Sequence of chain 1.C:
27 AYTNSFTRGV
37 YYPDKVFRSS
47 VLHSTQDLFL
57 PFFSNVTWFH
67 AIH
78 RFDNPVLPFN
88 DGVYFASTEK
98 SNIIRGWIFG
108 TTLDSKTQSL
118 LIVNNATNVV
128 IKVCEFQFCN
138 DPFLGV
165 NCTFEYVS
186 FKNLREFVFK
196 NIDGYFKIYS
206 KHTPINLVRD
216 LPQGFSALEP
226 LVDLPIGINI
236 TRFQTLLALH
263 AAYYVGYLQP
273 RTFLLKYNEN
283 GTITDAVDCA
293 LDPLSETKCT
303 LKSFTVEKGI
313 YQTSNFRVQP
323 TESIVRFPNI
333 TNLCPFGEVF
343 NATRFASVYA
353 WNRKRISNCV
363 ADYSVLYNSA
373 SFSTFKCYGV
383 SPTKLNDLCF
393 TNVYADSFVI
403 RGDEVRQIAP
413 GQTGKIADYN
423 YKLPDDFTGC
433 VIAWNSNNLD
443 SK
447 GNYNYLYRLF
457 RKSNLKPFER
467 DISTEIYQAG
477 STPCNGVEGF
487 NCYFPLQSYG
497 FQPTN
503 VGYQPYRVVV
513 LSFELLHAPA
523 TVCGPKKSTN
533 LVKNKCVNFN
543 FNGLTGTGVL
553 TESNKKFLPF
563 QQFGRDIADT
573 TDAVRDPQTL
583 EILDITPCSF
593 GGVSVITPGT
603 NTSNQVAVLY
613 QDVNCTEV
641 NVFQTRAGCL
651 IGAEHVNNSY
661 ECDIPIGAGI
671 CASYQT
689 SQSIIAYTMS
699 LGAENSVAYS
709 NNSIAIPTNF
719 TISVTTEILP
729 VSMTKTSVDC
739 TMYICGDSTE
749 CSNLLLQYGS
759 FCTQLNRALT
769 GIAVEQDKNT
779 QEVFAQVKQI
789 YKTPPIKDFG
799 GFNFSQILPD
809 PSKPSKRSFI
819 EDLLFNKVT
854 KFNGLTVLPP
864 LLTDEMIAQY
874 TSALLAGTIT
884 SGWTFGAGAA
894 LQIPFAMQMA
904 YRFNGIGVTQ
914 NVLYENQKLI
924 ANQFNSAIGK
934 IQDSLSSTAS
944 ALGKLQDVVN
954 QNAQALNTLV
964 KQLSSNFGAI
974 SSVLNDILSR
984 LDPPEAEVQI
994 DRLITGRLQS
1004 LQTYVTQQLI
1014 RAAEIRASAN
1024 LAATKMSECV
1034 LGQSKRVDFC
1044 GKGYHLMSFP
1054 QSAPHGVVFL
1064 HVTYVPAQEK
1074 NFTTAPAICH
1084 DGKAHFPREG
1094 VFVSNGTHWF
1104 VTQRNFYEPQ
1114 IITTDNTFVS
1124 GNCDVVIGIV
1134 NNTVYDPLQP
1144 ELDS

Binding-site contacts:
Ligand atom C5 contacts residue GLN804 of chain 1.C at 4.3 Å.
Ligand atom O7 contacts residue ASN801 of chain 1.C at 3.1 Å (h-bond).
Ligand atom O5 contacts residue ASN801 of chain 1.C at 2.3 Å (h-bond).
Ligand atom C5 contacts residue ASN801 of chain 1.C at 3.6 Å.
Ligand atom C8 contacts residue ASN801 of chain 1.C at 4.3 Å.
Ligand atom C1 contacts residue ASN801 of chain 1.C at 1.4 Å.
Ligand atom C5 contacts residue SER803 of chain 1.C at 3.2 Å.
Ligand atom C3 contacts residue ASN801 of chain 1.C at 3.8 Å.
Ligand atom C6 contacts residue GLN804 of chain 1.C at 3.9 Å.
Ligand atom O6 contacts residue GLN804 of chain 1.C at 2.9 Å (h-bond).
Ligand atom N2 contacts residue ASN801 of chain 1.C at 2.9 Å (h-bond).
Ligand atom O6 contacts residue SER803 of chain 1.C at 3.8 Å.
Ligand atom C4 contacts residue ASN801 of chain 1.C at 4.2 Å.
Ligand atom C6 contacts residue SER803 of chain 1.C at 3.9 Å.
Ligand atom C6 contacts residue ASN801 of chain 1.C at 4.3 Å.
Ligand atom C1 contacts residue SER803 of chain 1.C at 3.5 Å.
Ligand atom C4 contacts residue SER803 of chain 1.C at 4.4 Å.
Ligand atom C7 contacts residue ASN801 of chain 1.C at 3.2 Å.
Ligand atom C2 contacts residue ASN801 of chain 1.C at 2.5 Å.
Ligand atom O5 contacts residue SER803 of chain 1.C at 3.5 Å (h-bond).
Ligand atom C8 contacts residue GLN804 of chain 1.C at 4.0 Å.

The protein below binds the small molecule below.
Small molecule (SMILES): CC(=O)N[C@H]1[C@H](O[C@H]2[C@H](O)[C@@H](NC(C)=O)CO[C@@H]2CO)O[C@H](CO)[C@@H](O)[C@@H]1O